A protein and the small-molecule ligand that binds it are described below.
Small molecule (SMILES): CC(=O)N[C@H]1[C@H](O[C@H]2[C@H](O)[C@@H](NC(C)=O)CO[C@@H]2CO)O[C@H](CO)[C@@H](O)[C@@H]1O

Sequence of chain 40.A:
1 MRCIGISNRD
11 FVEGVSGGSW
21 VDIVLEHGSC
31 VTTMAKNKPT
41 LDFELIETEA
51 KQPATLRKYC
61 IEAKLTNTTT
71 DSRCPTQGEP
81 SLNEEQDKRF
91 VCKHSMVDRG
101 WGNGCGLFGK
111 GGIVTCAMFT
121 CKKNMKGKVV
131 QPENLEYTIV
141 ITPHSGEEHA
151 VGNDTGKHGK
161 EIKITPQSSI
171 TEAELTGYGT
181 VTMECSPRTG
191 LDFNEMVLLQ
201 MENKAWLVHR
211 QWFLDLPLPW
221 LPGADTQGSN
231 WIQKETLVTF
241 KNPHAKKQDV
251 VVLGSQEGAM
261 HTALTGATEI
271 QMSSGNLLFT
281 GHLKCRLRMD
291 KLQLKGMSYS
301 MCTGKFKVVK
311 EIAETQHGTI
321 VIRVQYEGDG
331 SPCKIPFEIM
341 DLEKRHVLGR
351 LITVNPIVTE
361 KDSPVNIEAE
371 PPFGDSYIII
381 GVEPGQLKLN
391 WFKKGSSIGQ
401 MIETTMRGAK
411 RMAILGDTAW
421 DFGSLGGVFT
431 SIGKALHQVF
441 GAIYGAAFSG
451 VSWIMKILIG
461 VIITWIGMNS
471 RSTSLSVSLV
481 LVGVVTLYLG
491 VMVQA

Binding-site contacts:
Ligand atom C1 contacts residue HIS149 of chain 40.A at 3.5 Å.
Ligand atom O5 contacts residue THR155 of chain 40.A at 3.4 Å (h-bond).
Ligand atom O3 contacts residue HIS149 of chain 40.A at 4.0 Å.
Ligand atom C6 contacts residue HIS158 of chain 40.A at 4.2 Å.
Ligand atom C2 contacts residue HIS149 of chain 40.A at 3.5 Å.
Ligand atom O5 contacts residue GLY156 of chain 40.A at 4.2 Å.
Ligand atom C2 contacts residue ASN153 of chain 40.A at 2.6 Å.
Ligand atom O5 contacts residue ASN153 of chain 40.A at 2.2 Å (h-bond).
Ligand atom O6 contacts residue HIS158 of chain 40.A at 4.2 Å.
Ligand atom C6 contacts residue GLY156 of chain 40.A at 4.0 Å.
Ligand atom C8 contacts residue GLY102 of chain 59.A at 3.6 Å.
Ligand atom O7 contacts residue HIS149 of chain 40.A at 3.3 Å.
Ligand atom C1 contacts residue ASN153 of chain 40.A at 1.4 Å.
Ligand atom C1 contacts residue HIS158 of chain 40.A at 4.1 Å.
Ligand atom C5 contacts residue HIS149 of chain 40.A at 3.6 Å.
Ligand atom C6 contacts residue HIS149 of chain 40.A at 4.3 Å.
Ligand atom C5 contacts residue HIS158 of chain 40.A at 4.4 Å.
Ligand atom C3 contacts residue HIS149 of chain 40.A at 4.0 Å.
Ligand atom C8 contacts residue ASN153 of chain 40.A at 4.4 Å.
Ligand atom O5 contacts residue HIS158 of chain 40.A at 3.4 Å.
Ligand atom C7 contacts residue HIS149 of chain 40.A at 4.3 Å.
Ligand atom C5 contacts residue ASN153 of chain 40.A at 3.6 Å.
Ligand atom C4 contacts residue HIS149 of chain 40.A at 3.4 Å.
Ligand atom C4 contacts residue ASN153 of chain 40.A at 4.2 Å.
Ligand atom C5 contacts residue THR155 of chain 40.A at 4.0 Å.
Ligand atom O5 contacts residue HIS149 of chain 40.A at 3.6 Å.
Ligand atom N2 contacts residue ASN153 of chain 40.A at 3.1 Å (h-bond).
Ligand atom C5 contacts residue GLY156 of chain 40.A at 4.3 Å.
Ligand atom N2 contacts residue HIS149 of chain 40.A at 4.3 Å.
Ligand atom C1 contacts residue THR155 of chain 40.A at 3.3 Å.
Ligand atom O4 contacts residue HIS149 of chain 40.A at 4.3 Å.
Ligand atom O6 contacts residue HIS149 of chain 40.A at 3.2 Å.
Ligand atom C3 contacts residue ASN153 of chain 40.A at 3.9 Å.
Ligand atom C7 contacts residue ASN153 of chain 40.A at 4.1 Å.

Sequence of chain 59.A:
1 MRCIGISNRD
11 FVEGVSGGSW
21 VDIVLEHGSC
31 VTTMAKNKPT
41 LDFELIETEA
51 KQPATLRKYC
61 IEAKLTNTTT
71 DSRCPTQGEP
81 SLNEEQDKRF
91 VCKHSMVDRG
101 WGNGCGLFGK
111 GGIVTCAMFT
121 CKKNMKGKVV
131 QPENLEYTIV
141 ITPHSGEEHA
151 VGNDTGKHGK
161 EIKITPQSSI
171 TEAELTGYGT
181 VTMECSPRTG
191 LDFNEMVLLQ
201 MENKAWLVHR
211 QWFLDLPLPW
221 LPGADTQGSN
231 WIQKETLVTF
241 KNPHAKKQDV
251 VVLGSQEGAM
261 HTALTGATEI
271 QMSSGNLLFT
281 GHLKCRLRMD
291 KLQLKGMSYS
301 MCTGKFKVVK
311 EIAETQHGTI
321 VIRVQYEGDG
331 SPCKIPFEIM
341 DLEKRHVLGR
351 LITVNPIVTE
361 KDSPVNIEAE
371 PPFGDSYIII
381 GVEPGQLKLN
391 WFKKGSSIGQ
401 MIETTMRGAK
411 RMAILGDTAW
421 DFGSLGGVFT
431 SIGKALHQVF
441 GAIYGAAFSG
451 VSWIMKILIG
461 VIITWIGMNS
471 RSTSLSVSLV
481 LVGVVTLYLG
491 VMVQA